Binding-site contacts:
Ligand atom N1 contacts residue DG6 of chain 1.B at 3.5 Å (h-bond).
Ligand atom N6 contacts residue DT2 of chain 1.B at 3.0 Å (h-bond).
Ligand atom O6 contacts residue DT2 of chain 1.B at 3.4 Å (h-bond).
Ligand atom N3 contacts residue DG4 of chain 1.B at 2.8 Å (h-bond).
Ligand atom C2 contacts residue DT5 of chain 1.B at 3.1 Å.
Ligand atom C4 contacts residue DG4 of chain 1.B at 3.5 Å.
Ligand atom C2 contacts residue ILE44 of chain 1.A at 3.5 Å (hydrophobic).
Ligand atom N1 contacts residue DG4 of chain 1.B at 3.5 Å (h-bond).
Ligand atom OP1 contacts residue ARG397 of chain 1.A at 3.1 Å (salt-bridge).
Ligand atom N1 contacts residue DT2 of chain 1.B at 2.8 Å (h-bond).
Ligand atom OP1 contacts residue THR40 of chain 1.A at 3.4 Å (h-bond).
Ligand atom C2 contacts residue DG4 of chain 1.B at 3.2 Å.
Ligand atom N1 contacts residue DC3 of chain 1.B at 2.8 Å (h-bond).
Ligand atom C2 contacts residue DC3 of chain 1.B at 3.3 Å.
Ligand atom N3 contacts residue ILE44 of chain 1.A at 3.4 Å.
Ligand atom N4 contacts residue DG4 of chain 1.B at 3.0 Å (h-bond).
Ligand atom O2 contacts residue ASP168 of chain 1.A at 3.4 Å (salt-bridge).
Ligand atom O2 contacts residue ILE44 of chain 1.A at 3.5 Å.
Ligand atom N1 contacts residue DT5 of chain 1.B at 2.7 Å (h-bond).
Ligand atom N3 contacts residue DG6 of chain 1.B at 3.1 Å (h-bond).
Ligand atom C5 contacts residue THR40 of chain 1.A at 3.5 Å.
Ligand atom N6 contacts residue DT5 of chain 1.B at 3.0 Å (h-bond).
Ligand atom C2 contacts residue DG6 of chain 1.B at 3.1 Å.
Ligand atom O4 contacts residue ASN169 of chain 1.A at 3.0 Å (h-bond).
Ligand atom C6 contacts residue THR40 of chain 1.A at 3.4 Å.
Ligand atom N6 contacts residue ASN162 of chain 1.A at 3.5 Å.
Ligand atom O6 contacts residue DC3 of chain 1.B at 3.0 Å (h-bond).
Ligand atom N2 contacts residue DG4 of chain 1.B at 3.2 Å (h-bond).
Ligand atom C2 contacts residue DG4 of chain 1.B at 3.4 Å.
Ligand atom C2 contacts residue ASP168 of chain 1.A at 3.5 Å.
Ligand atom O2 contacts residue DG4 of chain 1.B at 2.5 Å (h-bond).
Ligand atom N3 contacts residue ASP168 of chain 1.A at 2.7 Å (salt-bridge).
Ligand atom N1 contacts residue DG4 of chain 1.B at 3.5 Å.
Ligand atom N3 contacts residue DG4 of chain 1.B at 3.5 Å (h-bond).
Ligand atom O4 contacts residue ASP168 of chain 1.A at 3.4 Å.
Ligand atom N2 contacts residue DC3 of chain 1.B at 2.8 Å (h-bond).
Ligand atom O4' contacts residue GLY41 of chain 1.A at 3.3 Å (h-bond).
Ligand atom C6 contacts residue DT5 of chain 1.B at 3.3 Å.
Ligand atom C6 contacts residue DG4 of chain 1.B at 3.5 Å.
Ligand atom N6 contacts residue DG4 of chain 1.B at 2.9 Å (h-bond).

Sequence of chain 1.A:
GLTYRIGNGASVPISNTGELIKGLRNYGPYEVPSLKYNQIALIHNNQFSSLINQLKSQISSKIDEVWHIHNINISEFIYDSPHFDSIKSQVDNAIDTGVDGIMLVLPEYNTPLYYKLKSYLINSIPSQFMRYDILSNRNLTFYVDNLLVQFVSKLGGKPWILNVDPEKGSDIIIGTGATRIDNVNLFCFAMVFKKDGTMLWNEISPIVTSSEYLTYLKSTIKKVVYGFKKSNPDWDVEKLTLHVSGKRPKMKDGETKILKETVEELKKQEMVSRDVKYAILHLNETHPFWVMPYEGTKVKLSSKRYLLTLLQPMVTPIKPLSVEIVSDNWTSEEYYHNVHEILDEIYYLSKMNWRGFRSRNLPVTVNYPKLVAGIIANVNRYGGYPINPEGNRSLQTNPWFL

The small molecule below binds the protein below.
Small molecule (SMILES): Cc1cn([C@H]2C[C@H](O)[C@@H](CO[P](=O)(O)O[C@H]3C[C@H](n4cnc5c(N)ncnc54)O[C@@H]3CO[P](=O)(O)O[C@H]3C[C@H](n4cnc5c(=O)nc(N)[nH]c54)O[C@@H]3CO[P](=O)(O)O[C@H]3C[C@H](n4ccc(N)nc4=O)O[C@@H]3CO[P](=O)(O)O[C@H]3C[C@H](n4cnc5c(N)ncnc54)O[C@@H]3COP(=O)=O)O2)c(=O)[nH]c1=O